Binding-site contacts:
Ligand atom O10 contacts residue GLY102 of chain 1.B at 3.4 Å.
Ligand atom O5 contacts residue LEU406 of chain 1.B at 3.5 Å.
Ligand atom C22 contacts residue VAL99 of chain 1.B at 3.9 Å (hydrophobic).
Ligand atom C16 contacts residue VAL194 of chain 1.B at 3.3 Å (hydrophobic).
Ligand atom C37 contacts residue GLY101 of chain 1.B at 3.5 Å.
Ligand atom C21 contacts residue GLU97 of chain 1.B at 3.9 Å.
Ligand atom C3 contacts residue VAL99 of chain 1.B at 3.8 Å (hydrophobic).
Ligand atom O4 contacts residue GLU97 of chain 1.B at 3.8 Å.
Ligand atom C27 contacts residue LEU406 of chain 1.B at 3.8 Å (hydrophobic).
Ligand atom C19 contacts residue GLU97 of chain 1.B at 3.9 Å.
Ligand atom C29 contacts residue VAL253 of chain 1.B at 3.3 Å (hydrophobic).
Ligand atom C32 contacts residue HEM1 of chain 1.I at 3.8 Å.
Ligand atom O10 contacts residue LEU104 of chain 1.B at 3.5 Å (h-bond).
Ligand atom C2 contacts residue VAL253 of chain 1.B at 3.6 Å (hydrophobic).
Ligand atom O8 contacts residue ALA254 of chain 1.B at 3.5 Å.
Ligand atom O2 contacts residue MET199 of chain 1.B at 3.7 Å.
Ligand atom O6 contacts residue LEU406 of chain 1.B at 3.9 Å.
Ligand atom C35 contacts residue LEU104 of chain 1.B at 3.9 Å (hydrophobic).
Ligand atom C16 contacts residue ALA196 of chain 1.B at 3.6 Å (hydrophobic).
Ligand atom O6 contacts residue GLU257 of chain 1.B at 3.9 Å.
Ligand atom C34 contacts residue HEM1 of chain 1.I at 3.7 Å.
Ligand atom C21 contacts residue ARG95 of chain 1.B at 3.7 Å.
Ligand atom O9 contacts residue ALA254 of chain 1.B at 3.8 Å.
Ligand atom C21 contacts residue SER190 of chain 1.B at 3.6 Å.
Ligand atom O10 contacts residue GLY101 of chain 1.B at 2.9 Å (h-bond).
Ligand atom C7 contacts residue PHE188 of chain 1.B at 3.6 Å (hydrophobic).
Ligand atom C10 contacts residue VAL99 of chain 1.B at 3.7 Å (hydrophobic).
Ligand atom O5 contacts residue VAL99 of chain 1.B at 3.8 Å.
Ligand atom C16 contacts residue THR195 of chain 1.B at 3.8 Å.
Ligand atom C18 contacts residue GLU97 of chain 1.B at 3.9 Å.
Ligand atom C24 contacts residue LEU406 of chain 1.B at 3.5 Å (hydrophobic).
Ligand atom C7 contacts residue MET199 of chain 1.B at 3.9 Å (hydrophobic).
Ligand atom C27 contacts residue GLU257 of chain 1.B at 3.6 Å.
Ligand atom C12 contacts residue GLU97 of chain 1.B at 3.8 Å.
Ligand atom O1 contacts residue VAL99 of chain 1.B at 3.7 Å.
Ligand atom C23 contacts residue PHE188 of chain 1.B at 3.9 Å (hydrophobic).
Ligand atom C37 contacts residue VAL99 of chain 1.B at 3.8 Å (hydrophobic).
Ligand atom C8 contacts residue MET199 of chain 1.B at 3.6 Å (hydrophobic).
Ligand atom C9 contacts residue VAL99 of chain 1.B at 3.8 Å (hydrophobic).
Ligand atom C28 contacts residue VAL253 of chain 1.B at 3.8 Å (hydrophobic).

Sequence of chain 1.B:
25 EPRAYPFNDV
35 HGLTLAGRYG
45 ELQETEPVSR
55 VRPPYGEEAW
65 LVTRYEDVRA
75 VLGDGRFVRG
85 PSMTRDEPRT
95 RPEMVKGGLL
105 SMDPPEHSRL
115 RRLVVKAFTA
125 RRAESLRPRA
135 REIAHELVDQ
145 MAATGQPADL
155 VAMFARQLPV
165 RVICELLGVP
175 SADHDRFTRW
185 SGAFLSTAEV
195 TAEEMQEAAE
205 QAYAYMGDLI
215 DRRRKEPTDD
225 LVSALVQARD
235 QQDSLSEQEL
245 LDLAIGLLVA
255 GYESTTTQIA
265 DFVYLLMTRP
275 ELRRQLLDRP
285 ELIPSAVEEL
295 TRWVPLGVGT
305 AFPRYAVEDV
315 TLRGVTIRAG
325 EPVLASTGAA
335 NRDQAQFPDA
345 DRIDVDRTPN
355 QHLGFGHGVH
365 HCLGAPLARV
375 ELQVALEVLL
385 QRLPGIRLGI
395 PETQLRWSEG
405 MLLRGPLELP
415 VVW

A small-molecule ligand and the protein it binds are described below.
Small molecule (SMILES): CC[C@H]1OC(=O)/C=C/[C@H](C)[C@@H](O[C@@H]2O[C@H](C)C[C@H](N(C)C)[C@H]2O)[C@@H](C)C[C@@H](C)C(=O)/C=C/C=C/[C@@H]1CO[C@@H]1O[C@H](C)[C@@H](O)[C@@H](OC)[C@H]1OC